Sequence of chain 1.E:
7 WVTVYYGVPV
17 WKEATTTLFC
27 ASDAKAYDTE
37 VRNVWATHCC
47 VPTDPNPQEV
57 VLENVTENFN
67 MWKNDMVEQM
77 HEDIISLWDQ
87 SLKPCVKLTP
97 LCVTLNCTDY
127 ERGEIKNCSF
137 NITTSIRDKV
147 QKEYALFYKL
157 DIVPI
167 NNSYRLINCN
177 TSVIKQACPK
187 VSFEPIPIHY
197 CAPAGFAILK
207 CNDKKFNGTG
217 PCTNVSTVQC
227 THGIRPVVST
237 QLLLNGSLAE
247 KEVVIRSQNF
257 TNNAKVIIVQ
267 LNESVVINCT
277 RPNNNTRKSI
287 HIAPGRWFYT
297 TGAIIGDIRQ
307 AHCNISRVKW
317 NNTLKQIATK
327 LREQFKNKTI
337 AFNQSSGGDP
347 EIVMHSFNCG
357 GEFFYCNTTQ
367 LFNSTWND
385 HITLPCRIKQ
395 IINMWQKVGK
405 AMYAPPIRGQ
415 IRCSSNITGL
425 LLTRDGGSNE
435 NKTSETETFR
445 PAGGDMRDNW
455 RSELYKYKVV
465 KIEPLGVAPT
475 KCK

This small molecule binds to this protein.
Small molecule (SMILES): CC(=O)N[C@@H]1[C@@H](O)[C@H](O)[C@@H](CO)O[C@H]1O

Binding-site contacts:
Ligand atom N2 contacts residue ASN213 of chain 1.E at 2.9 Å (h-bond).
Ligand atom C3 contacts residue ASN213 of chain 1.E at 3.9 Å.
Ligand atom C2 contacts residue THR215 of chain 1.E at 4.0 Å.
Ligand atom C5 contacts residue ASN213 of chain 1.E at 3.8 Å.
Ligand atom C4 contacts residue ASN213 of chain 1.E at 4.4 Å.
Ligand atom C8 contacts residue GLN254 of chain 1.E at 3.6 Å.
Ligand atom N2 contacts residue THR215 of chain 1.E at 3.4 Å.
Ligand atom C1 contacts residue ASN213 of chain 1.E at 1.5 Å.
Ligand atom C7 contacts residue PHE256 of chain 1.E at 4.5 Å (hydrophobic).
Ligand atom C8 contacts residue SER253 of chain 1.E at 3.0 Å.
Ligand atom O7 contacts residue PHE256 of chain 1.E at 4.2 Å.
Ligand atom C3 contacts residue THR215 of chain 1.E at 4.2 Å.
Ligand atom C7 contacts residue THR215 of chain 1.E at 4.4 Å.
Ligand atom O5 contacts residue ASN213 of chain 1.E at 2.5 Å (h-bond).
Ligand atom C7 contacts residue ASN213 of chain 1.E at 4.0 Å.
Ligand atom C1 contacts residue THR215 of chain 1.E at 3.8 Å.
Ligand atom C7 contacts residue SER253 of chain 1.E at 4.4 Å.
Ligand atom C2 contacts residue ASN213 of chain 1.E at 2.6 Å.
Ligand atom C8 contacts residue ASN255 of chain 1.E at 4.0 Å.
Ligand atom C8 contacts residue PHE256 of chain 1.E at 4.0 Å (hydrophobic).